Sequence of chain 2.I:
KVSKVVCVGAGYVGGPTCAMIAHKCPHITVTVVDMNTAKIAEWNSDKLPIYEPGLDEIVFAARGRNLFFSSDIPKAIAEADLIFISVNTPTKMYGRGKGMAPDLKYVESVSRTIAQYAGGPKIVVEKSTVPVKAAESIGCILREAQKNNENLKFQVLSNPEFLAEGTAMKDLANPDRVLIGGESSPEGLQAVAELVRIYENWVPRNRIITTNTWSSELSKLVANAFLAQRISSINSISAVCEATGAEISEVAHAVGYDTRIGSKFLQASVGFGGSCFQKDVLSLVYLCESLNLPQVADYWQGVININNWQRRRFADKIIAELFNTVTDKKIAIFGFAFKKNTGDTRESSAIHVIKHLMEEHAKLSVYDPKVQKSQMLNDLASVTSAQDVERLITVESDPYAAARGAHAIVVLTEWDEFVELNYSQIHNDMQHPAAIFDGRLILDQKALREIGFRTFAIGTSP

A protein and the small-molecule ligand that binds it are described below.
Small molecule (SMILES): O=c1ccn([C@@H]2O[C@H](CO[P](=O)(O)O[P](=O)(O)O[C@H]3OC[C@@H](O)[C@H](O)[C@H]3O)[C@@H](O)[C@H]2O)c(=O)[nH]1

Binding-site contacts:
Ligand atom C5D contacts residue PHE284 of chain 2.I at 3.6 Å (hydrophobic).
Ligand atom O2D contacts residue ARG447 of chain 2.I at 2.8 Å (salt-bridge).
Ligand atom O2A contacts residue PHE272 of chain 2.I at 3.2 Å.
Ligand atom O4 contacts residue GLN274 of chain 2.I at 3.0 Å (h-bond).
Ligand atom C4' contacts residue LYS227 of chain 2.I at 3.6 Å.
Ligand atom C1' contacts residue PHE284 of chain 2.I at 3.6 Å (hydrophobic).
Ligand atom O2B contacts residue GLU172 of chain 2.I at 2.8 Å (salt-bridge).
Ligand atom C4D contacts residue GLY280 of chain 2.I at 3.4 Å.
Ligand atom O4' contacts residue PHE169 of chain 2.I at 3.3 Å.
Ligand atom O4D contacts residue ILE238 of chain 2.I at 3.4 Å.
Ligand atom O2D contacts residue PHE345 of chain 2.I at 3.4 Å (h-bond).
Ligand atom O2B contacts residue ALA171 of chain 2.I at 3.5 Å.
Ligand atom O5' contacts residue CYS283 of chain 2.I at 3.4 Å.
Ligand atom O3' contacts residue PHE169 of chain 2.I at 2.9 Å (h-bond).
Ligand atom O4 contacts residue PHE272 of chain 2.I at 3.3 Å.
Ligand atom O3B contacts residue ALA171 of chain 2.I at 3.4 Å.
Ligand atom C3' contacts residue PHE169 of chain 2.I at 3.5 Å (hydrophobic).
Ligand atom O2A contacts residue PHE284 of chain 2.I at 3.3 Å.
Ligand atom O4' contacts residue LEU170 of chain 2.I at 3.1 Å (h-bond).
Ligand atom O1A contacts residue LYS346 of chain 2.I at 2.9 Å (salt-bridge).
Ligand atom N1 contacts residue ILE238 of chain 2.I at 3.5 Å.
Ligand atom C4' contacts residue LEU170 of chain 2.I at 3.6 Å (hydrophobic).
Ligand atom O4 contacts residue LEU273 of chain 2.I at 3.6 Å (h-bond).
Ligand atom O2 contacts residue ARG447 of chain 2.I at 3.6 Å (salt-bridge).
Ligand atom O3A contacts residue LYS346 of chain 2.I at 3.6 Å.
Ligand atom O4' contacts residue LYS227 of chain 2.I at 2.9 Å (salt-bridge).
Ligand atom O3' contacts residue ARG267 of chain 2.J at 2.8 Å (salt-bridge).
Ligand atom O2 contacts residue SER276 of chain 2.I at 2.7 Å (h-bond).
Ligand atom C4 contacts residue GLN274 of chain 2.I at 3.6 Å.
Ligand atom O4D contacts residue PHE279 of chain 2.I at 3.2 Å.
Ligand atom O2' contacts residue ARG267 of chain 2.J at 2.6 Å (salt-bridge).
Ligand atom C3' contacts residue LEU170 of chain 2.I at 3.5 Å (hydrophobic).
Ligand atom C5' contacts residue CYS283 of chain 2.I at 3.6 Å (hydrophobic).
Ligand atom C6 contacts residue ILE238 of chain 2.I at 3.5 Å (hydrophobic).
Ligand atom N3 contacts residue GLN274 of chain 2.I at 2.8 Å (h-bond).
Ligand atom O2 contacts residue ILE238 of chain 2.I at 3.6 Å.
Ligand atom O3D contacts residue PHE345 of chain 2.I at 2.7 Å (h-bond).
Ligand atom O4' contacts residue GLU168 of chain 2.I at 3.2 Å (salt-bridge).
Ligand atom O3D contacts residue GLY280 of chain 2.I at 2.9 Å (h-bond).
Ligand atom C3D contacts residue PHE345 of chain 2.I at 3.5 Å (hydrophobic).

Sequence of chain 2.J:
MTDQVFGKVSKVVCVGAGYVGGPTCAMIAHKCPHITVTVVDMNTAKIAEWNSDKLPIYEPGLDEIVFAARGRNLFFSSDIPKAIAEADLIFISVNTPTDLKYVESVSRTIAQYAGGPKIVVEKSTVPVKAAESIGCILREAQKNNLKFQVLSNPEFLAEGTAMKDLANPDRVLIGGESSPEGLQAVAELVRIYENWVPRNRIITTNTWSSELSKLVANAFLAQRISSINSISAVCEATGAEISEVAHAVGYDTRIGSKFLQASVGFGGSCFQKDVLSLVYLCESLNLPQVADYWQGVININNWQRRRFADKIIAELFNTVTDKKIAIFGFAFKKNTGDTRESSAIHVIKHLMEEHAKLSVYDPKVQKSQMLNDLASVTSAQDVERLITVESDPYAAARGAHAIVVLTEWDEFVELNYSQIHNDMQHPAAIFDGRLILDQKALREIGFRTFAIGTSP